A protein and the small-molecule ligand that binds it are described below.
Small molecule (SMILES): COc1ccc2c(O[C@@H]3C[C@H]4C(=O)N[C@]5(C(=O)NS(=O)(=O)C6(C)CC6)C[C@H]5CC/C=C/C/C=C/[C@H](NC(=O)c5ccn(C)n5)C(=O)N4C3)cc(OC(C)C)nc2c1C

Binding-site contacts:
Ligand atom O9 contacts residue SER139 of chain 1.A at 3.6 Å.
Ligand atom O9 contacts residue GLY138 of chain 1.A at 3.0 Å (h-bond).
Ligand atom N15 contacts residue ARG156 of chain 1.A at 2.8 Å (salt-bridge).
Ligand atom O56 contacts residue ASP80 of chain 1.A at 3.3 Å (salt-bridge).
Ligand atom C14 contacts residue LYS137 of chain 1.A at 3.6 Å.
Ligand atom C38 contacts residue ALA158 of chain 1.A at 3.3 Å (hydrophobic).
Ligand atom C11 contacts residue ARG156 of chain 1.A at 3.6 Å.
Ligand atom C57 contacts residue ARG156 of chain 1.A at 3.3 Å.
Ligand atom O9 contacts residue SER140 of chain 1.A at 3.6 Å.
Ligand atom O5 contacts residue GLY138 of chain 1.A at 2.7 Å (h-bond).
Ligand atom C29 contacts residue VAL133 of chain 1.A at 3.3 Å (hydrophobic).
Ligand atom N31 contacts residue ALA158 of chain 1.A at 2.8 Å (h-bond).
Ligand atom O6 contacts residue GLY138 of chain 1.A at 3.3 Å.
Ligand atom N7 contacts residue SER140 of chain 1.A at 3.4 Å (h-bond).
Ligand atom C57 contacts residue ASP80 of chain 1.A at 3.2 Å.
Ligand atom C50 contacts residue ASP82 of chain 1.A at 3.5 Å.
Ligand atom C53 contacts residue HIS58 of chain 1.A at 3.6 Å.
Ligand atom O9 contacts residue LYS137 of chain 1.A at 3.6 Å.
Ligand atom C28 contacts residue VAL133 of chain 1.A at 3.6 Å (hydrophobic).
Ligand atom C58 contacts residue VAL79 of chain 1.A at 3.4 Å (hydrophobic).
Ligand atom O24 contacts residue ALA157 of chain 1.A at 3.2 Å.
Ligand atom O6 contacts residue PHE44 of chain 1.A at 3.5 Å.
Ligand atom O9 contacts residue LEU136 of chain 1.A at 3.5 Å (h-bond).
Ligand atom N45 contacts residue HIS58 of chain 1.A at 3.4 Å.
Ligand atom C2 contacts residue HIS58 of chain 1.A at 3.5 Å.
Ligand atom N7 contacts residue HIS58 of chain 1.A at 3.2 Å (h-bond).
Ligand atom C11 contacts residue PHE155 of chain 1.A at 3.2 Å (hydrophobic).
Ligand atom O52 contacts residue HIS58 of chain 1.A at 3.3 Å.
Ligand atom C13 contacts residue LEU136 of chain 1.A at 3.5 Å (hydrophobic).
Ligand atom C2 contacts residue GLY59 of chain 1.A at 3.6 Å.
Ligand atom C40 contacts residue HIS58 of chain 1.A at 3.6 Å.
Ligand atom C8 contacts residue SER140 of chain 1.A at 3.6 Å.
Ligand atom O56 contacts residue ASP82 of chain 1.A at 3.3 Å.
Ligand atom C44 contacts residue HIS58 of chain 1.A at 3.2 Å.
Ligand atom S4 contacts residue SER140 of chain 1.A at 3.5 Å (h-bond).
Ligand atom O24 contacts residue ALA158 of chain 1.A at 2.9 Å (h-bond).
Ligand atom C19 contacts residue HIS58 of chain 1.A at 3.6 Å.
Ligand atom C1 contacts residue GLN42 of chain 1.A at 3.3 Å.
Ligand atom C16 contacts residue HIS58 of chain 1.A at 3.6 Å.
Ligand atom O6 contacts residue SER140 of chain 1.A at 2.7 Å (h-bond).

Sequence of chain 1.A:
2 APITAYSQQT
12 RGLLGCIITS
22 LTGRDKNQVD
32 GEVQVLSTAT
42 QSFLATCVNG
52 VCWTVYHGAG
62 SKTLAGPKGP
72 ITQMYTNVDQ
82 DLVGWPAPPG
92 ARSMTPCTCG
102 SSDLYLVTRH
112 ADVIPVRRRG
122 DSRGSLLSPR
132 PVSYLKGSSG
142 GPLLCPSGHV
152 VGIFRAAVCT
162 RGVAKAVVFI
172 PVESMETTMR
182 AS